A small-molecule ligand and the protein it binds are described below.
Small molecule (SMILES): CC[C@H]1OC(=O)[C@H](C)[C@@H](O)[C@H](C)[C@@H](O)[C@@H](C)C[C@@H](C)C(=O)[C@H](C)[C@@H](O)[C@H]1C

Binding-site contacts:
Ligand atom O24 contacts residue HEM1 of chain 1.G at 3.2 Å.
Ligand atom O19 contacts residue TRP93 of chain 1.A at 3.9 Å.
Ligand atom C15 contacts residue PHE297 of chain 1.A at 3.8 Å (hydrophobic).
Ligand atom C5 contacts residue GOL1 of chain 1.WA at 3.5 Å.
Ligand atom C2 contacts residue LEU397 of chain 1.A at 4.0 Å (hydrophobic).
Ligand atom C20 contacts residue LEU180 of chain 1.A at 3.9 Å (hydrophobic).
Ligand atom O26 contacts residue HEM1 of chain 1.G at 3.7 Å.
Ligand atom C27 contacts residue LEU397 of chain 1.A at 4.1 Å (hydrophobic).
Ligand atom C22 contacts residue SER241 of chain 1.A at 3.8 Å.
Ligand atom O24 contacts residue LEU95 of chain 1.A at 3.7 Å.
Ligand atom C22 contacts residue HEM1 of chain 1.G at 4.0 Å.
Ligand atom C4 contacts residue GOL1 of chain 1.WA at 4.1 Å.
Ligand atom O19 contacts residue GOL1 of chain 1.WA at 2.7 Å (h-bond).
Ligand atom C27 contacts residue ILE398 of chain 1.A at 3.9 Å (hydrophobic).
Ligand atom C15 contacts residue MET84 of chain 1.A at 3.9 Å (hydrophobic).
Ligand atom O17 contacts residue LEU95 of chain 1.A at 3.6 Å.
Ligand atom C23 contacts residue HEM1 of chain 1.G at 3.9 Å.
Ligand atom O21 contacts residue GOL1 of chain 1.WA at 3.7 Å.
Ligand atom C27 contacts residue LEU180 of chain 1.A at 4.0 Å (hydrophobic).
Ligand atom C25 contacts residue HEM1 of chain 1.G at 3.6 Å.
Ligand atom C15 contacts residue PHE85 of chain 1.A at 3.9 Å (hydrophobic).
Ligand atom O17 contacts residue PHE85 of chain 1.A at 3.5 Å.
Ligand atom C15 contacts residue SER296 of chain 1.A at 3.7 Å.
Ligand atom C18 contacts residue PHE85 of chain 1.A at 3.8 Å (hydrophobic).
Ligand atom C20 contacts residue MET179 of chain 1.A at 3.8 Å (hydrophobic).
Ligand atom C25 contacts residue VAL292 of chain 1.A at 4.0 Å (hydrophobic).
Ligand atom C23 contacts residue THR249 of chain 1.A at 3.6 Å.
Ligand atom O17 contacts residue PHE297 of chain 1.A at 3.7 Å.
Ligand atom C15 contacts residue LEU397 of chain 1.A at 4.1 Å (hydrophobic).
Ligand atom O21 contacts residue ILE244 of chain 1.A at 3.6 Å.
Ligand atom C9 contacts residue HEM1 of chain 1.G at 3.9 Å.
Ligand atom O16 contacts residue LEU397 of chain 1.A at 3.5 Å.
Ligand atom C8 contacts residue HEM1 of chain 1.G at 3.9 Å.
Ligand atom O19 contacts residue LEU95 of chain 1.A at 4.1 Å.
Ligand atom C1 contacts residue PHE85 of chain 1.A at 4.0 Å (hydrophobic).
Ligand atom C3 contacts residue GOL1 of chain 1.WA at 4.0 Å.
Ligand atom C18 contacts residue TRP93 of chain 1.A at 4.0 Å (hydrophobic).
Ligand atom O26 contacts residue LEU95 of chain 1.A at 3.5 Å.
Ligand atom C3 contacts residue LEU95 of chain 1.A at 4.0 Å (hydrophobic).
Ligand atom C23 contacts residue ALA245 of chain 1.A at 3.7 Å (hydrophobic).

Sequence of chain 1.A:
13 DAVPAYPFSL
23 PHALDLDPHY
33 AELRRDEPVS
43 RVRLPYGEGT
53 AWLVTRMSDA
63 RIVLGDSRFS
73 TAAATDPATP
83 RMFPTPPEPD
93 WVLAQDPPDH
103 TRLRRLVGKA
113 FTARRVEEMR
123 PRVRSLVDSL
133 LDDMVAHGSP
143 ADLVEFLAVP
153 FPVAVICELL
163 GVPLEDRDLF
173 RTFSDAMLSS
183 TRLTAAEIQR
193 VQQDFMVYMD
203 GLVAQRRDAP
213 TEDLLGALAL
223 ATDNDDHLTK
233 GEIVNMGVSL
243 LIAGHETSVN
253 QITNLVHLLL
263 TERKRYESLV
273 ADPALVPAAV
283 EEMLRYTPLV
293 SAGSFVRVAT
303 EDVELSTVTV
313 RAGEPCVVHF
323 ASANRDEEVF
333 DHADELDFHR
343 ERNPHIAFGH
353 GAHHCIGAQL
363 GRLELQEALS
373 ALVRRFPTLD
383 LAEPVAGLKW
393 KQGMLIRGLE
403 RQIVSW